Binding-site contacts:
Ligand atom C24 contacts residue VAL96 of chain 1.A at 4.2 Å (hydrophobic).
Ligand atom C23 contacts residue TYR47 of chain 1.A at 3.9 Å (hydrophobic).
Ligand atom C25 contacts residue PRO32 of chain 1.A at 3.3 Å (hydrophobic).
Ligand atom O1 contacts residue LEU42 of chain 1.A at 3.8 Å.
Ligand atom C24 contacts residue TYR89 of chain 1.A at 4.3 Å (hydrophobic).
Ligand atom C19 contacts residue ILE44 of chain 1.A at 4.1 Å (hydrophobic).
Ligand atom C16 contacts residue LEU42 of chain 1.A at 3.8 Å (hydrophobic).
Ligand atom C15 contacts residue PRO32 of chain 1.A at 3.9 Å (hydrophobic).
Ligand atom C21 contacts residue LEU42 of chain 1.A at 3.5 Å (hydrophobic).
Ligand atom C17 contacts residue LEU42 of chain 1.A at 4.2 Å (hydrophobic).
Ligand atom N3 contacts residue TYR89 of chain 1.A at 4.2 Å.
Ligand atom C18 contacts residue VAL96 of chain 1.A at 3.7 Å (hydrophobic).
Ligand atom C16 contacts residue VAL96 of chain 1.A at 4.3 Å (hydrophobic).
Ligand atom C22 contacts residue VAL37 of chain 1.A at 4.0 Å (hydrophobic).
Ligand atom C13 contacts residue LEU31 of chain 1.A at 3.7 Å (hydrophobic).
Ligand atom O2 contacts residue VAL96 of chain 1.A at 4.3 Å.
Ligand atom N2 contacts residue VAL96 of chain 1.A at 4.2 Å.
Ligand atom C19 contacts residue VAL96 of chain 1.A at 4.1 Å (hydrophobic).
Ligand atom C15 contacts residue LEU42 of chain 1.A at 3.6 Å (hydrophobic).
Ligand atom C10 contacts residue LEU42 of chain 1.A at 3.3 Å (hydrophobic).
Ligand atom C14 contacts residue PRO32 of chain 1.A at 3.9 Å (hydrophobic).
Ligand atom C25 contacts residue VAL96 of chain 1.A at 4.2 Å (hydrophobic).
Ligand atom O2 contacts residue ALA86 of chain 1.A at 4.3 Å.
Ligand atom C18 contacts residue ASN90 of chain 1.A at 3.9 Å.
Ligand atom C17 contacts residue VAL96 of chain 1.A at 3.8 Å (hydrophobic).
Ligand atom O2 contacts residue TYR47 of chain 1.A at 3.6 Å.
Ligand atom O2 contacts residue TYR89 of chain 1.A at 3.8 Å.
Ligand atom N2 contacts residue PRO32 of chain 1.A at 3.2 Å (h-bond).
Ligand atom N3 contacts residue ASN90 of chain 1.A at 2.8 Å (h-bond).
Ligand atom C24 contacts residue ASN90 of chain 1.A at 3.6 Å.
Ligand atom C23 contacts residue VAL37 of chain 1.A at 3.8 Å (hydrophobic).
Ligand atom C4 contacts residue LEU42 of chain 1.A at 4.1 Å (hydrophobic).
Ligand atom C22 contacts residue PRO32 of chain 1.A at 3.4 Å (hydrophobic).
Ligand atom C24 contacts residue TYR47 of chain 1.A at 4.0 Å (hydrophobic).
Ligand atom C14 contacts residue LEU42 of chain 1.A at 4.0 Å (hydrophobic).
Ligand atom C13 contacts residue PRO32 of chain 1.A at 3.7 Å (hydrophobic).
Ligand atom O2 contacts residue ASN90 of chain 1.A at 2.9 Å (h-bond).
Ligand atom C25 contacts residue PHE33 of chain 1.A at 4.3 Å (hydrophobic).
Ligand atom C19 contacts residue ASN90 of chain 1.A at 4.1 Å.
Ligand atom N3 contacts residue VAL96 of chain 1.A at 3.9 Å.

Sequence of chain 1.A:
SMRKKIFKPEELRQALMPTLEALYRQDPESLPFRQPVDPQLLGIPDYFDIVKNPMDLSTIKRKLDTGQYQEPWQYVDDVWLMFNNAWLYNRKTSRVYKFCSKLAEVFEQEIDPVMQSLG

This protein binds this small molecule.
Small molecule (SMILES): COc1ccc2c(c1)N(CCC/C=C/c1cccc3c1N[C@H](C)CC(=O)N3)CCC2